Sequence of chain 1.D:
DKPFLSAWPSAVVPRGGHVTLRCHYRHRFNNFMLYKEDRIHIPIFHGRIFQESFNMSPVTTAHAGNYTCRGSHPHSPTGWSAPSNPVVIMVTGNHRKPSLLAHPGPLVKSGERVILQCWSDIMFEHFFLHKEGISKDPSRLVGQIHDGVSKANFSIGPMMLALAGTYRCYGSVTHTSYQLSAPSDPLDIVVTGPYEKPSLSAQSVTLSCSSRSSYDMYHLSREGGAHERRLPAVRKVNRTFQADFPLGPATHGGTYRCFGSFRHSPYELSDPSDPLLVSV

Binding-site contacts:
Ligand atom C4 contacts residue GLN251 of chain 1.D at 4.3 Å.
Ligand atom C3 contacts residue ASN247 of chain 1.D at 3.8 Å.
Ligand atom C4 contacts residue ASN247 of chain 1.D at 4.2 Å.
Ligand atom C5 contacts residue THR249 of chain 1.D at 4.4 Å.
Ligand atom C1 contacts residue ASN247 of chain 1.D at 1.4 Å.
Ligand atom C7 contacts residue ASN247 of chain 1.D at 3.5 Å.
Ligand atom C5 contacts residue ASN247 of chain 1.D at 3.7 Å.
Ligand atom O5 contacts residue ASN247 of chain 1.D at 2.4 Å (h-bond).
Ligand atom O7 contacts residue ASN247 of chain 1.D at 3.7 Å.
Ligand atom C6 contacts residue GLN251 of chain 1.D at 4.0 Å.
Ligand atom O6 contacts residue GLN251 of chain 1.D at 4.5 Å.
Ligand atom C8 contacts residue THR249 of chain 1.D at 4.4 Å.
Ligand atom O5 contacts residue THR249 of chain 1.D at 4.0 Å.
Ligand atom O4 contacts residue GLN251 of chain 1.D at 3.8 Å.
Ligand atom C5 contacts residue GLN251 of chain 1.D at 3.7 Å.
Ligand atom N2 contacts residue THR249 of chain 1.D at 3.8 Å.
Ligand atom N2 contacts residue ASN247 of chain 1.D at 2.9 Å (h-bond).
Ligand atom C2 contacts residue THR249 of chain 1.D at 4.4 Å.
Ligand atom O6 contacts residue LYS245 of chain 1.D at 3.8 Å.
Ligand atom C2 contacts residue ASN247 of chain 1.D at 2.4 Å.
Ligand atom C1 contacts residue THR249 of chain 1.D at 3.4 Å.

A small-molecule ligand and the protein it binds are described below.
Small molecule (SMILES): CC(=O)N[C@@H]1[C@@H](O)[C@H](O)[C@@H](CO)O[C@H]1O